A protein and the small-molecule ligand that binds it are described below.
Small molecule (SMILES): Cc1cc([C@@H](C)Nc2ccccc2C(=O)O)c2nc(N3CCCCC3)c(C#N)c(=O)n2c1

Sequence of chain 1.C:
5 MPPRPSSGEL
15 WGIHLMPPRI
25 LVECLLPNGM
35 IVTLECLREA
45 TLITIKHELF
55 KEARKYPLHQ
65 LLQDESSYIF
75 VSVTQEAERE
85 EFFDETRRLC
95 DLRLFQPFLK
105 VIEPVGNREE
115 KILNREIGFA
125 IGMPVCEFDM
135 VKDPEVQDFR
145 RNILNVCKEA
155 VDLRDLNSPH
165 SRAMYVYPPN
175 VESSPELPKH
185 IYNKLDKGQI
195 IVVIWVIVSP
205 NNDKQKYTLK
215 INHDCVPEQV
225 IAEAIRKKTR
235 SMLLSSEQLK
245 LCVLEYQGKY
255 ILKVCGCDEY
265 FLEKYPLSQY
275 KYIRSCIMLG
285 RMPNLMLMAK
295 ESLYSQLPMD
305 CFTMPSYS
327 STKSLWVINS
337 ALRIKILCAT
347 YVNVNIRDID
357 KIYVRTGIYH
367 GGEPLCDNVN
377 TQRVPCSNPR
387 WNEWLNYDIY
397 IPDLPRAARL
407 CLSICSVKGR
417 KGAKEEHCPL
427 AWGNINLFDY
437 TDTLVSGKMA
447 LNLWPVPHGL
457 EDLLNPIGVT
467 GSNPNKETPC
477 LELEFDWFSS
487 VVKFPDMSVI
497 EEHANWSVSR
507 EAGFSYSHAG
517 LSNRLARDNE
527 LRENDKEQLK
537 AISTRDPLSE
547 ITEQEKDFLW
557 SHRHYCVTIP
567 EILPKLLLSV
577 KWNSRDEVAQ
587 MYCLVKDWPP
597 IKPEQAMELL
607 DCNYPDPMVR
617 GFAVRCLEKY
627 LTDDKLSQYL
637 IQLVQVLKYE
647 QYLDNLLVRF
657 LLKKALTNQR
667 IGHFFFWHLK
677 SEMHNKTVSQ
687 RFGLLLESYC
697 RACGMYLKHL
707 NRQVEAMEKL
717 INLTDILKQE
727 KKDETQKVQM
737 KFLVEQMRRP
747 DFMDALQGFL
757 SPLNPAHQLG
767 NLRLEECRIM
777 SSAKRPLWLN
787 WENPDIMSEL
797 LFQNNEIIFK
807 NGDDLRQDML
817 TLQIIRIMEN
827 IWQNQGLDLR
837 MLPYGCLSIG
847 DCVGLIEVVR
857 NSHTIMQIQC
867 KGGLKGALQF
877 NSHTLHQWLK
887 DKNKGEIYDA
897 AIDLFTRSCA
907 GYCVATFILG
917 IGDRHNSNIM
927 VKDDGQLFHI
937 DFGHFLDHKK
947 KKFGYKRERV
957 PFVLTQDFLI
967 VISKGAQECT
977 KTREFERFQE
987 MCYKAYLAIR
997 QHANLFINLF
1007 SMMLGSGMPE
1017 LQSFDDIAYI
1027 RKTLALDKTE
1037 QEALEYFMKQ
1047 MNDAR

Binding-site contacts:
Ligand atom C5 contacts residue CYS909 of chain 1.C at 3.7 Å (hydrophobic).
Ligand atom C1 contacts residue ALA1050 of chain 1.C at 3.2 Å (hydrophobic).
Ligand atom C27 contacts residue PHE913 of chain 1.C at 3.4 Å (hydrophobic).
Ligand atom O12 contacts residue ARG1051 of chain 1.C at 2.4 Å (salt-bridge).
Ligand atom N17 contacts residue PHE958 of chain 1.C at 3.5 Å.
Ligand atom C32 contacts residue PHE984 of chain 1.C at 3.6 Å (hydrophobic).
Ligand atom C5 contacts residue MET1047 of chain 1.C at 3.6 Å (hydrophobic).
Ligand atom C18 contacts residue PHE958 of chain 1.C at 3.3 Å (hydrophobic).
Ligand atom O19 contacts residue CYS905 of chain 1.C at 3.6 Å (h-bond).
Ligand atom N31 contacts residue HIS935 of chain 1.C at 3.1 Å.
Ligand atom C10 contacts residue MET1047 of chain 1.C at 3.6 Å (hydrophobic).
Ligand atom C28 contacts residue MET1047 of chain 1.C at 3.6 Å (hydrophobic).
Ligand atom C6 contacts residue CYS988 of chain 1.C at 3.4 Å (hydrophobic).
Ligand atom N22 contacts residue CYS909 of chain 1.C at 3.3 Å (h-bond).
Ligand atom O11 contacts residue ARG1051 of chain 1.C at 3.6 Å.
Ligand atom C10 contacts residue ARG1051 of chain 1.C at 3.7 Å.
Ligand atom C4 contacts residue MET1047 of chain 1.C at 3.6 Å (hydrophobic).
Ligand atom O19 contacts residue PHE958 of chain 1.C at 3.6 Å.
Ligand atom C23 contacts residue CYS909 of chain 1.C at 3.4 Å (hydrophobic).
Ligand atom O12 contacts residue MET1047 of chain 1.C at 3.6 Å.
Ligand atom C30 contacts residue PHE958 of chain 1.C at 3.4 Å (hydrophobic).
Ligand atom C16 contacts residue CYS905 of chain 1.C at 3.7 Å (hydrophobic).
Ligand atom O11 contacts residue GLN985 of chain 1.C at 3.1 Å (h-bond).
Ligand atom N17 contacts residue CYS909 of chain 1.C at 3.7 Å.
Ligand atom C15 contacts residue PHE984 of chain 1.C at 3.6 Å (hydrophobic).
Ligand atom O19 contacts residue PHE964 of chain 1.C at 3.2 Å.
Ligand atom C1 contacts residue THR961 of chain 1.C at 3.6 Å.
Ligand atom C27 contacts residue CYS909 of chain 1.C at 3.5 Å (hydrophobic).
Ligand atom C20 contacts residue CYS909 of chain 1.C at 3.8 Å (hydrophobic).
Ligand atom C8 contacts residue MET1047 of chain 1.C at 3.6 Å (hydrophobic).
Ligand atom C32 contacts residue ILE968 of chain 1.C at 3.6 Å (hydrophobic).
Ligand atom C7 contacts residue MET1047 of chain 1.C at 3.7 Å (hydrophobic).
Ligand atom C20 contacts residue PHE958 of chain 1.C at 3.4 Å (hydrophobic).
Ligand atom C1 contacts residue MET1047 of chain 1.C at 3.7 Å (hydrophobic).
Ligand atom C9 contacts residue MET1047 of chain 1.C at 3.3 Å (hydrophobic).
Ligand atom C7 contacts residue CYS988 of chain 1.C at 3.6 Å (hydrophobic).
Ligand atom C5 contacts residue PHE984 of chain 1.C at 3.6 Å (hydrophobic).
Ligand atom C32 contacts residue LEU965 of chain 1.C at 3.6 Å (hydrophobic).
Ligand atom C21 contacts residue CYS909 of chain 1.C at 3.5 Å (hydrophobic).
Ligand atom C26 contacts residue THR912 of chain 1.C at 3.3 Å.